Sequence of chain 1.B:
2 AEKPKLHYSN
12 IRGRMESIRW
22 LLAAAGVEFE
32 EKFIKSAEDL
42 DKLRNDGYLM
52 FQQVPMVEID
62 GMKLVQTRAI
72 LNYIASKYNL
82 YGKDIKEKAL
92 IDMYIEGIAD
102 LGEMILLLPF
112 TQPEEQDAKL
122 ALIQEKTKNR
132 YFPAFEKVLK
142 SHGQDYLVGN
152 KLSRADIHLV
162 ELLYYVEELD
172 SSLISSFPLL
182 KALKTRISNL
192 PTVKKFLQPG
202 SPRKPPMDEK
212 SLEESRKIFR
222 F

The small molecule below binds the protein below.
Small molecule (SMILES): C[C@]12CCC(=O)C=C1CC[C@@H]1[C@@H]2CC[C@]2(C)C(=O)CC[C@@H]12

Binding-site contacts:
Ligand atom C6 contacts residue PHE222 of chain 1.B at 3.4 Å (hydrophobic).
Ligand atom C9 contacts residue LEU108 of chain 1.B at 4.5 Å (hydrophobic).
Ligand atom C7 contacts residue PHE111 of chain 1.B at 4.1 Å (hydrophobic).
Ligand atom C16 contacts residue PHE220 of chain 1.B at 4.1 Å (hydrophobic).
Ligand atom C12 contacts residue ARG15 of chain 1.B at 4.0 Å.
Ligand atom C17 contacts residue TYR9 of chain 1.B at 3.5 Å (hydrophobic).
Ligand atom C17 contacts residue GLY14 of chain 1.B at 4.2 Å.
Ligand atom O1 contacts residue PHE111 of chain 1.B at 4.0 Å.
Ligand atom C11 contacts residue ARG15 of chain 1.B at 4.1 Å.
Ligand atom C14 contacts residue PHE111 of chain 1.B at 4.1 Å (hydrophobic).
Ligand atom O2 contacts residue TYR9 of chain 1.B at 3.4 Å (h-bond).
Ligand atom O2 contacts residue PHE111 of chain 1.B at 4.2 Å.
Ligand atom C18 contacts residue ARG15 of chain 1.B at 4.1 Å.
Ligand atom C11 contacts residue LEU108 of chain 1.B at 3.8 Å (hydrophobic).
Ligand atom C16 contacts residue TYR9 of chain 1.B at 3.5 Å (hydrophobic).
Ligand atom C16 contacts residue PHE111 of chain 1.B at 3.9 Å (hydrophobic).
Ligand atom C12 contacts residue LEU108 of chain 1.B at 4.3 Å (hydrophobic).
Ligand atom O2 contacts residue ARG15 of chain 1.B at 3.6 Å (salt-bridge).
Ligand atom C15 contacts residue PHE220 of chain 1.B at 4.0 Å (hydrophobic).
Ligand atom C17 contacts residue PHE111 of chain 1.B at 4.2 Å (hydrophobic).
Ligand atom C4 contacts residue PHE111 of chain 1.B at 4.4 Å (hydrophobic).
Ligand atom C15 contacts residue PHE111 of chain 1.B at 3.9 Å (hydrophobic).
Ligand atom C1 contacts residue LEU108 of chain 1.B at 3.7 Å (hydrophobic).
Ligand atom O2 contacts residue LEU107 of chain 1.B at 3.9 Å.
Ligand atom O2 contacts residue GLY14 of chain 1.B at 3.3 Å.
Ligand atom C3 contacts residue PHE111 of chain 1.B at 4.5 Å (hydrophobic).
Ligand atom C16 contacts residue ILE12 of chain 1.B at 3.8 Å (hydrophobic).
Ligand atom C18 contacts residue TYR9 of chain 1.B at 4.4 Å (hydrophobic).
Ligand atom C12 contacts residue LEU107 of chain 1.B at 3.7 Å (hydrophobic).
Ligand atom C7 contacts residue PHE222 of chain 1.B at 3.3 Å (hydrophobic).